Binding-site contacts:
Ligand atom C1 contacts residue THR280 of chain 1.E at 4.1 Å.
Ligand atom N2 contacts residue ASN278 of chain 1.E at 3.0 Å (h-bond).
Ligand atom C5 contacts residue ASN278 of chain 1.E at 3.8 Å.
Ligand atom C1 contacts residue ASN278 of chain 1.E at 1.5 Å.
Ligand atom O5 contacts residue ASN278 of chain 1.E at 2.5 Å (h-bond).
Ligand atom C7 contacts residue ASN278 of chain 1.E at 3.9 Å.
Ligand atom C5 contacts residue THR280 of chain 1.E at 4.3 Å.
Ligand atom C3 contacts residue ASN278 of chain 1.E at 3.9 Å.
Ligand atom O7 contacts residue ASN278 of chain 1.E at 4.2 Å.
Ligand atom C4 contacts residue ASN278 of chain 1.E at 4.2 Å.
Ligand atom C2 contacts residue ASN278 of chain 1.E at 2.5 Å.
Ligand atom O5 contacts residue THR280 of chain 1.E at 3.8 Å.
Ligand atom O5 contacts residue ASN281 of chain 1.E at 4.0 Å.

This protein binds this small molecule.
Small molecule (SMILES): CC(=O)N[C@@H]1[C@@H](O)[C@H](O)[C@@H](CO)O[C@H]1O

Sequence of chain 1.E:
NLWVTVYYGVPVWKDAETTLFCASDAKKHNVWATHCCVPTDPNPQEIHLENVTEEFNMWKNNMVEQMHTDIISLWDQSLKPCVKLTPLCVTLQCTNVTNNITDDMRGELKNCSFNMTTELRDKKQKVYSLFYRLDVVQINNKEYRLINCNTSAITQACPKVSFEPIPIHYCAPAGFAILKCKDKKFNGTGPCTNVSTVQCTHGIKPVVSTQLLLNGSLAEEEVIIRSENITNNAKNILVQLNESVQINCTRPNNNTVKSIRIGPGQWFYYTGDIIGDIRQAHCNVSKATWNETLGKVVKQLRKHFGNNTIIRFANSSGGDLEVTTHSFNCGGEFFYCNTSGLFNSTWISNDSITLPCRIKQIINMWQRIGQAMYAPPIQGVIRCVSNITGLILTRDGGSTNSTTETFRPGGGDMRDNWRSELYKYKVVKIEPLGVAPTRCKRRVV